This protein binds this small molecule.
Small molecule (SMILES): CC(=O)N[C@H]1[C@H](O[C@H]2[C@H](O)[C@@H](NC(C)=O)CO[C@@H]2CO)O[C@H](CO)[C@@H](O)[C@@H]1O

Binding-site contacts:
Ligand atom C5 contacts residue ASN245 of chain 1.F at 3.8 Å.
Ligand atom N2 contacts residue ASN257 of chain 1.F at 2.9 Å (h-bond).
Ligand atom C4 contacts residue ASN257 of chain 1.F at 4.2 Å.
Ligand atom O5 contacts residue ASN257 of chain 1.F at 2.4 Å (h-bond).
Ligand atom C8 contacts residue ASN257 of chain 1.F at 4.4 Å.
Ligand atom C1 contacts residue ASN257 of chain 1.F at 1.4 Å.
Ligand atom O7 contacts residue VAL90 of chain 1.F at 4.4 Å.
Ligand atom O6 contacts residue VAL90 of chain 1.F at 4.2 Å.
Ligand atom C7 contacts residue ASN257 of chain 1.F at 3.2 Å.
Ligand atom C5 contacts residue ASN257 of chain 1.F at 3.7 Å.
Ligand atom C3 contacts residue ASN257 of chain 1.F at 3.8 Å.
Ligand atom O6 contacts residue SER259 of chain 1.F at 4.0 Å.
Ligand atom O5 contacts residue ASN245 of chain 1.F at 2.9 Å (h-bond).
Ligand atom C1 contacts residue ASN245 of chain 1.F at 3.8 Å.
Ligand atom O6 contacts residue ASN245 of chain 1.F at 3.0 Å (h-bond).
Ligand atom C6 contacts residue ASN245 of chain 1.F at 3.6 Å.
Ligand atom C2 contacts residue ASN257 of chain 1.F at 2.5 Å.
Ligand atom C8 contacts residue VAL90 of chain 1.F at 4.5 Å (hydrophobic).
Ligand atom O7 contacts residue ASN257 of chain 1.F at 3.0 Å (h-bond).

Sequence of chain 1.F:
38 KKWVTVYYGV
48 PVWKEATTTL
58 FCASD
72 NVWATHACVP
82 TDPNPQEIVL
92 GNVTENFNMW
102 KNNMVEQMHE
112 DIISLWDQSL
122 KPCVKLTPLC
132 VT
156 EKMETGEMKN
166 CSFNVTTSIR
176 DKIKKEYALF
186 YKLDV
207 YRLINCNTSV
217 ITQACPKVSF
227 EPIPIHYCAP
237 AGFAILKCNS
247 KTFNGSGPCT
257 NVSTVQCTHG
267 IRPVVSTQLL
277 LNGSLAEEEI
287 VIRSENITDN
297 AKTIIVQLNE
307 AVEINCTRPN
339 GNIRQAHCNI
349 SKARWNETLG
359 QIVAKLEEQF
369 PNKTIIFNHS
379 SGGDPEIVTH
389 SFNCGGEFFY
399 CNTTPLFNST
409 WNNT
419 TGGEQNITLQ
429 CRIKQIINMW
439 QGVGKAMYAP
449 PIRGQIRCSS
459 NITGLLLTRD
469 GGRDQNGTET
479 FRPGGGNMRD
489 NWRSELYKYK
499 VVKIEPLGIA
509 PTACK